Sequence of chain 3.A:
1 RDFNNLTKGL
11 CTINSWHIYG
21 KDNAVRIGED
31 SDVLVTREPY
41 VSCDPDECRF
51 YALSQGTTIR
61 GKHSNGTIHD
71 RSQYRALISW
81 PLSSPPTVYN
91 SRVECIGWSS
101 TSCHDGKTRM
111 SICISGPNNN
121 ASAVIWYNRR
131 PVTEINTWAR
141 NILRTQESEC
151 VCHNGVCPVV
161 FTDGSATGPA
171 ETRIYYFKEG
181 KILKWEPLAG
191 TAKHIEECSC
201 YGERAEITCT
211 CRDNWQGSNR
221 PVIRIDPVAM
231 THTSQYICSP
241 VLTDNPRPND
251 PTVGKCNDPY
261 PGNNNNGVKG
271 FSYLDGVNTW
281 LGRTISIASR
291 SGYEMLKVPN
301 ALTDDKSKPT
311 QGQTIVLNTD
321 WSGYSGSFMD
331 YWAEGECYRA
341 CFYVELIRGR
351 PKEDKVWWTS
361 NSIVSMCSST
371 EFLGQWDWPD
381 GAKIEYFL

Binding-site contacts:
Ligand atom C3 contacts residue ASN65 of chain 3.A at 3.7 Å.
Ligand atom O5 contacts residue ASN65 of chain 3.A at 2.4 Å (h-bond).
Ligand atom N2 contacts residue ASN65 of chain 3.A at 2.9 Å (h-bond).
Ligand atom C7 contacts residue ASN65 of chain 3.A at 3.1 Å.
Ligand atom C8 contacts residue TRP357 of chain 3.A at 3.4 Å (hydrophobic).
Ligand atom C2 contacts residue TRP357 of chain 3.A at 3.9 Å (hydrophobic).
Ligand atom O3 contacts residue TRP357 of chain 3.A at 4.0 Å.
Ligand atom C4 contacts residue ASN65 of chain 3.A at 4.1 Å.
Ligand atom C1 contacts residue ASN65 of chain 3.A at 1.5 Å.
Ligand atom C3 contacts residue TRP357 of chain 3.A at 3.5 Å (hydrophobic).
Ligand atom C6 contacts residue TRP357 of chain 3.A at 4.3 Å (hydrophobic).
Ligand atom O7 contacts residue ASN65 of chain 3.A at 2.9 Å (h-bond).
Ligand atom C5 contacts residue ASN65 of chain 3.A at 3.7 Å.
Ligand atom O4 contacts residue TRP357 of chain 3.A at 4.2 Å.
Ligand atom O5 contacts residue TRP357 of chain 3.A at 4.1 Å.
Ligand atom C5 contacts residue TRP357 of chain 3.A at 3.7 Å (hydrophobic).
Ligand atom C7 contacts residue TRP357 of chain 3.A at 3.7 Å (hydrophobic).
Ligand atom C2 contacts residue ASN65 of chain 3.A at 2.3 Å.
Ligand atom C8 contacts residue ASN65 of chain 3.A at 4.5 Å.
Ligand atom C1 contacts residue TRP357 of chain 3.A at 3.6 Å (hydrophobic).
Ligand atom C4 contacts residue TRP357 of chain 3.A at 4.3 Å (hydrophobic).
Ligand atom N2 contacts residue TRP357 of chain 3.A at 3.0 Å (h-bond).

This small molecule binds to this protein.
Small molecule (SMILES): CC(=O)N[C@@H]1[C@@H](O)[C@H](O)[C@@H](CO)O[C@H]1O